Binding-site contacts:
Ligand atom C4 contacts residue PHE198 of chain 2.A at 3.6 Å (hydrophobic).
Ligand atom C3 contacts residue PHE198 of chain 2.A at 4.0 Å (hydrophobic).
Ligand atom O4 contacts residue LYS155 of chain 2.A at 3.5 Å.
Ligand atom O2 contacts residue LYS155 of chain 2.A at 2.5 Å (salt-bridge).
Ligand atom C2 contacts residue PHE130 of chain 2.A at 3.5 Å (hydrophobic).
Ligand atom O5 contacts residue THR157 of chain 2.A at 3.8 Å.
Ligand atom C1 contacts residue THR44 of chain 2.A at 3.9 Å.
Ligand atom C2 contacts residue LYS155 of chain 2.A at 1.4 Å.
Ligand atom O2 contacts residue GLY42 of chain 2.A at 3.7 Å.
Ligand atom O1 contacts residue THR43 of chain 2.A at 3.4 Å (h-bond).
Ligand atom O6 contacts residue THR44 of chain 2.A at 3.3 Å (h-bond).
Ligand atom O5 contacts residue GXV1 of chain 2.D at 1.3 Å (h-bond).
Ligand atom C6 contacts residue PHE198 of chain 2.A at 3.4 Å (hydrophobic).
Ligand atom O6 contacts residue GXV1 of chain 2.D at 1.1 Å.
Ligand atom C3 contacts residue PRO7 of chain 2.A at 4.0 Å (hydrophobic).
Ligand atom C4 contacts residue GLY179 of chain 2.A at 3.4 Å.
Ligand atom O1 contacts residue THR44 of chain 2.A at 2.7 Å (h-bond).
Ligand atom O2 contacts residue PHE130 of chain 2.A at 2.9 Å.
Ligand atom C1 contacts residue PRO7 of chain 2.A at 3.6 Å (hydrophobic).
Ligand atom C1 contacts residue LYS155 of chain 2.A at 2.2 Å.
Ligand atom O4 contacts residue GLY179 of chain 2.A at 2.8 Å (h-bond).
Ligand atom C4 contacts residue GXV1 of chain 2.D at 2.7 Å.
Ligand atom C5 contacts residue GXV1 of chain 2.D at 1.6 Å.
Ligand atom O4 contacts residue GXV1 of chain 2.D at 3.5 Å (h-bond).
Ligand atom C1 contacts residue PHE130 of chain 2.A at 3.5 Å (hydrophobic).
Ligand atom C6 contacts residue THR44 of chain 2.A at 3.2 Å.
Ligand atom O4 contacts residue THR157 of chain 2.A at 2.8 Å (h-bond).
Ligand atom C4 contacts residue LYS155 of chain 2.A at 3.6 Å.
Ligand atom C3 contacts residue GXV1 of chain 2.D at 3.9 Å.
Ligand atom O6 contacts residue LEU242 of chain 2.A at 3.9 Å.
Ligand atom O5 contacts residue TYR132 of chain 2.A at 3.0 Å (h-bond).
Ligand atom O2 contacts residue THR43 of chain 2.A at 3.2 Å (h-bond).
Ligand atom O6 contacts residue THR43 of chain 2.A at 3.6 Å.
Ligand atom C3 contacts residue LYS155 of chain 2.A at 2.5 Å.
Ligand atom C1 contacts residue THR43 of chain 2.A at 3.7 Å.
Ligand atom C3 contacts residue VAL196 of chain 2.A at 3.8 Å (hydrophobic).
Ligand atom C6 contacts residue GXV1 of chain 2.D at 1.5 Å.
Ligand atom O1 contacts residue PRO7 of chain 2.A at 3.3 Å.
Ligand atom O2 contacts residue PHE39 of chain 2.A at 3.5 Å.
Ligand atom O1 contacts residue LYS155 of chain 2.A at 3.4 Å (salt-bridge).

Sequence of chain 2.A:
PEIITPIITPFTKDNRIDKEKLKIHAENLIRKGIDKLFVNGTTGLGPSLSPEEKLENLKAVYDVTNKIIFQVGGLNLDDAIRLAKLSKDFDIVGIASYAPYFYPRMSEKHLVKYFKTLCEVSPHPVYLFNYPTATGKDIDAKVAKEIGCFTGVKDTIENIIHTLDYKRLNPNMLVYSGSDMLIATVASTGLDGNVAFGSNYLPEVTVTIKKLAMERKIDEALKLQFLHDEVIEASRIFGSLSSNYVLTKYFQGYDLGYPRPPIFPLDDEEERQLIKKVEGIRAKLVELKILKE

This protein binds this small molecule.
Small molecule (SMILES): O=C(O)[C@@H](O)C[C@H](O)[C@H](O)CO